Binding-site contacts:
Ligand atom O3 contacts residue LYS151 of chain 1.A at 2.6 Å (salt-bridge).
Ligand atom O6 contacts residue LYS151 of chain 2.A at 3.6 Å.
Ligand atom O6 contacts residue HIS147 of chain 1.A at 3.9 Å.
Ligand atom O3 contacts residue HIS147 of chain 1.A at 3.6 Å.
Ligand atom O6 contacts residue OXD1 of chain 2.X at 2.0 Å (h-bond).
Ligand atom C1 contacts residue ARG150 of chain 1.A at 4.0 Å.
Ligand atom O6 contacts residue ARG150 of chain 2.A at 2.6 Å (salt-bridge).
Ligand atom O3 contacts residue ARG150 of chain 1.A at 3.0 Å (salt-bridge).
Ligand atom O5 contacts residue LYS151 of chain 1.A at 4.5 Å.
Ligand atom O3 contacts residue ARG150 of chain 2.A at 4.1 Å.
Ligand atom C1 contacts residue LYS151 of chain 2.A at 3.6 Å.
Ligand atom O4 contacts residue LYS151 of chain 2.A at 3.1 Å.
Ligand atom O5 contacts residue OXD1 of chain 2.X at 1.3 Å.
Ligand atom O5 contacts residue ARG150 of chain 1.A at 4.3 Å.
Ligand atom C2 contacts residue LYS151 of chain 1.A at 4.5 Å.
Ligand atom O3 contacts residue OXD1 of chain 2.X at 1.2 Å.
Ligand atom C2 contacts residue ARG150 of chain 2.A at 3.4 Å.
Ligand atom C1 contacts residue HIS147 of chain 2.A at 4.5 Å.
Ligand atom C2 contacts residue LYS151 of chain 2.A at 3.4 Å.
Ligand atom C1 contacts residue LYS151 of chain 1.A at 3.7 Å.
Ligand atom C2 contacts residue OXD1 of chain 2.X at 1.3 Å.
Ligand atom O4 contacts residue OXD1 of chain 2.X at 2.0 Å (h-bond).
Ligand atom O5 contacts residue LYS151 of chain 2.A at 3.4 Å (salt-bridge).
Ligand atom O3 contacts residue HIS147 of chain 2.A at 4.5 Å.
Ligand atom C1 contacts residue ARG150 of chain 2.A at 4.0 Å.
Ligand atom C1 contacts residue OXD1 of chain 2.X at 0.1 Å.
Ligand atom O4 contacts residue ARG150 of chain 2.A at 4.2 Å.

The small molecule below binds the protein below.
Small molecule (SMILES): O=C(O)C(=O)O

Sequence of chain 1.A:
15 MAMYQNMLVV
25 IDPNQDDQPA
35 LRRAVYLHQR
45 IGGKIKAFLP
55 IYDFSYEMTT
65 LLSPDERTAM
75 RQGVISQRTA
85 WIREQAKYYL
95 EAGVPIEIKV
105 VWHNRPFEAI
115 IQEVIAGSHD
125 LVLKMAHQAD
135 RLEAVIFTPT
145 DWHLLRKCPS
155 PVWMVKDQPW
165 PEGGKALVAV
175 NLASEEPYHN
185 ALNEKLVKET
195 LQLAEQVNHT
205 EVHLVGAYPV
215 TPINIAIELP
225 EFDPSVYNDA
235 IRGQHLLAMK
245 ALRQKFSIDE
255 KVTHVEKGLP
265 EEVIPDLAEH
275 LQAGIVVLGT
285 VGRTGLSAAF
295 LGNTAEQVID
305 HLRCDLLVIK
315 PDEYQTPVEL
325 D

Sequence of chain 2.A:
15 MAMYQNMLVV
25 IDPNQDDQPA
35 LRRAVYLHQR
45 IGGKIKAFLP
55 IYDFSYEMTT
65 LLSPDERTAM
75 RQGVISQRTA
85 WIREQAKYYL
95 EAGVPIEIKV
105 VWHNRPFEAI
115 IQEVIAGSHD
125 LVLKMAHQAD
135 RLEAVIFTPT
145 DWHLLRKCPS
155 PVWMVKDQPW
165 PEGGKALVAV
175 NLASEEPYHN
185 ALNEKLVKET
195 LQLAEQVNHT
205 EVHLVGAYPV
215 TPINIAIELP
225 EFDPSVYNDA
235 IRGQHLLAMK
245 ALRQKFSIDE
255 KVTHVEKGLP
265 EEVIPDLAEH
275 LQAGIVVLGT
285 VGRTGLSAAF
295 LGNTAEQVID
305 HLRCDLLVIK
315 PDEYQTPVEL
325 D